Binding-site contacts:
Ligand atom C1 contacts residue TRP148 of chain 1.B at 3.6 Å (hydrophobic).
Ligand atom C1 contacts residue ASN242 of chain 1.B at 1.4 Å.
Ligand atom C8 contacts residue ASN242 of chain 1.B at 3.7 Å.
Ligand atom N2 contacts residue ASN242 of chain 1.B at 2.9 Å (h-bond).
Ligand atom O5 contacts residue TRP148 of chain 1.B at 4.1 Å.
Ligand atom C3 contacts residue ASN242 of chain 1.B at 3.8 Å.
Ligand atom C5 contacts residue TRP148 of chain 1.B at 3.9 Å (hydrophobic).
Ligand atom C5 contacts residue ASN242 of chain 1.B at 3.7 Å.
Ligand atom C6 contacts residue TRP148 of chain 1.B at 4.2 Å (hydrophobic).
Ligand atom C2 contacts residue ASN242 of chain 1.B at 2.3 Å.
Ligand atom C4 contacts residue ASN242 of chain 1.B at 4.3 Å.
Ligand atom O5 contacts residue ASN242 of chain 1.B at 2.5 Å (h-bond).
Ligand atom N2 contacts residue TRP148 of chain 1.B at 3.9 Å.
Ligand atom O7 contacts residue ASN242 of chain 1.B at 4.0 Å.
Ligand atom C2 contacts residue TRP148 of chain 1.B at 4.4 Å (hydrophobic).
Ligand atom C7 contacts residue ASN242 of chain 1.B at 3.4 Å.

Sequence of chain 1.B:
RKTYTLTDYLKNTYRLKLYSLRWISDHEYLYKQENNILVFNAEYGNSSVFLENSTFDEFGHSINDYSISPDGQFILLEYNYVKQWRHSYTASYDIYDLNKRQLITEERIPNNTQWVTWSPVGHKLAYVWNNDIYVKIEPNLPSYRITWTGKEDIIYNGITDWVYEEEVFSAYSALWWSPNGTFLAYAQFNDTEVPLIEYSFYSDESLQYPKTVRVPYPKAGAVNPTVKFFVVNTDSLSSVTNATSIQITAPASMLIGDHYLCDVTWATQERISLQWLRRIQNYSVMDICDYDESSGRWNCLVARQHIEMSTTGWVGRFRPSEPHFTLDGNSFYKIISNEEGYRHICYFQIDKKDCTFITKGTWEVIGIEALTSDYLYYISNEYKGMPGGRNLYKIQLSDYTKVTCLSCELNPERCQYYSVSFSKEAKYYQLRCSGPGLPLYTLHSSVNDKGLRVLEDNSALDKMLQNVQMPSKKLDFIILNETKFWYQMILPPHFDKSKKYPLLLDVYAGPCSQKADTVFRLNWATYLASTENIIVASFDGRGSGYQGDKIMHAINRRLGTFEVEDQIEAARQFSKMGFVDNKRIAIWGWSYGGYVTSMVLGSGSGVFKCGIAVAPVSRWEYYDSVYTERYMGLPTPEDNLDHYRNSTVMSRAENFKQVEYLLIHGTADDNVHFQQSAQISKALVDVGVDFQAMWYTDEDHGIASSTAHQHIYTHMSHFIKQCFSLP

A small-molecule ligand and the protein it binds are described below.
Small molecule (SMILES): CC(=O)N[C@@H]1[C@@H](O)[C@H](O)[C@@H](CO)O[C@H]1O